Sequence of chain 6.A:
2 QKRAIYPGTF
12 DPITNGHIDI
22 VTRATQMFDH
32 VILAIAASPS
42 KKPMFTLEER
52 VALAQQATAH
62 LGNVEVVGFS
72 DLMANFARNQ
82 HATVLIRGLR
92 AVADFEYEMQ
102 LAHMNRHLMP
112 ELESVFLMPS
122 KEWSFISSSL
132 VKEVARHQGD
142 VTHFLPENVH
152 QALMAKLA

Binding-site contacts:
Ligand atom C9 contacts residue LEU73 of chain 6.A at 4.2 Å (hydrophobic).
Ligand atom C5 contacts residue ALA37 of chain 6.A at 3.2 Å (hydrophobic).
Ligand atom O1 contacts residue LEU73 of chain 6.A at 3.4 Å.
Ligand atom N contacts residue ALA37 of chain 6.A at 3.6 Å.
Ligand atom O contacts residue MET74 of chain 6.A at 4.0 Å.
Ligand atom C2 contacts residue ARG88 of chain 6.A at 3.6 Å.
Ligand atom C12 contacts residue VAL135 of chain 4.A at 3.5 Å (hydrophobic).
Ligand atom C1 contacts residue LEU102 of chain 6.A at 4.1 Å (hydrophobic).
Ligand atom C8 contacts residue ASP72 of chain 6.A at 3.7 Å.
Ligand atom C7 contacts residue MET74 of chain 6.A at 3.7 Å (hydrophobic).
Ligand atom C11 contacts residue GLU134 of chain 4.A at 4.3 Å.
Ligand atom C7 contacts residue ASP72 of chain 6.A at 3.8 Å.
Ligand atom C9 contacts residue MET74 of chain 6.A at 3.9 Å (hydrophobic).
Ligand atom O contacts residue PRO8 of chain 6.A at 4.1 Å.
Ligand atom C contacts residue GLU99 of chain 6.A at 4.2 Å.
Ligand atom C3 contacts residue GLY9 of chain 6.A at 4.2 Å.
Ligand atom C7 contacts residue PHE70 of chain 6.A at 3.5 Å (hydrophobic).
Ligand atom C contacts residue ASN106 of chain 6.A at 3.4 Å.
Ligand atom C3 contacts residue ARG88 of chain 6.A at 4.0 Å.
Ligand atom C2 contacts residue PRO8 of chain 6.A at 4.0 Å (hydrophobic).
Ligand atom C12 contacts residue GLU134 of chain 4.A at 4.0 Å.
Ligand atom N1 contacts residue HIS138 of chain 4.A at 4.1 Å.
Ligand atom C6 contacts residue PHE70 of chain 6.A at 3.8 Å (hydrophobic).
Ligand atom C8 contacts residue HIS138 of chain 4.A at 3.9 Å.
Ligand atom C contacts residue ARG88 of chain 6.A at 3.4 Å.
Ligand atom O contacts residue LEU102 of chain 6.A at 4.1 Å.
Ligand atom O contacts residue ASN106 of chain 6.A at 3.1 Å (h-bond).
Ligand atom C15 contacts residue MET74 of chain 6.A at 3.7 Å (hydrophobic).
Ligand atom C2 contacts residue LEU102 of chain 6.A at 3.8 Å (hydrophobic).
Ligand atom C13 contacts residue LEU102 of chain 6.A at 4.3 Å (hydrophobic).
Ligand atom C11 contacts residue LEU102 of chain 6.A at 3.6 Å (hydrophobic).
Ligand atom O contacts residue LEU86 of chain 6.A at 4.1 Å.
Ligand atom C contacts residue LEU86 of chain 6.A at 3.9 Å (hydrophobic).
Ligand atom O1 contacts residue MET74 of chain 6.A at 2.8 Å (h-bond).
Ligand atom C13 contacts residue ASN106 of chain 6.A at 3.4 Å.
Ligand atom C12 contacts residue LEU73 of chain 6.A at 4.1 Å (hydrophobic).
Ligand atom C5 contacts residue PHE70 of chain 6.A at 4.0 Å (hydrophobic).
Ligand atom C8 contacts residue MET74 of chain 6.A at 3.9 Å (hydrophobic).
Ligand atom C contacts residue LEU102 of chain 6.A at 3.9 Å (hydrophobic).
Ligand atom C1 contacts residue PRO8 of chain 6.A at 3.9 Å (hydrophobic).

A small-molecule ligand and the protein it binds are described below.
Small molecule (SMILES): COc1ccc2[nH]cc(CCNC(=O)C(C)(C)C)c2c1

Sequence of chain 4.A:
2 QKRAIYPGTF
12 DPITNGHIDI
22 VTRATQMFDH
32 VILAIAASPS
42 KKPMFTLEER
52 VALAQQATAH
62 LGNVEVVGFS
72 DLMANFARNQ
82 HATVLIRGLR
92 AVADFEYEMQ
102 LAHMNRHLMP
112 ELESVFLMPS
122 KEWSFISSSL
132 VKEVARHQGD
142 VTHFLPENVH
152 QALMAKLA